This small molecule binds to this protein.
Small molecule (SMILES): CC(=O)N[C@H]1[C@H](O[C@H]2[C@H](O)[C@@H](NC(C)=O)CO[C@@H]2CO[C@H]2O[C@@H](C)[C@@H](O)[C@@H](O)[C@@H]2O)O[C@H](CO)[C@@H](O)[C@@H]1O

Binding-site contacts:
Ligand atom C3 contacts residue PHE278 of chain 2.A at 3.7 Å (hydrophobic).
Ligand atom C4 contacts residue ASN241 of chain 2.A at 4.4 Å.
Ligand atom N2 contacts residue TYR237 of chain 2.A at 4.1 Å.
Ligand atom O7 contacts residue PRO281 of chain 2.A at 3.3 Å.
Ligand atom C1 contacts residue ASN245 of chain 2.A at 4.2 Å.
Ligand atom O4 contacts residue LEU249 of chain 2.A at 3.9 Å.
Ligand atom O5 contacts residue ASN245 of chain 2.A at 3.0 Å (h-bond).
Ligand atom C7 contacts residue PRO281 of chain 2.A at 4.3 Å (hydrophobic).
Ligand atom C5 contacts residue ASN241 of chain 2.A at 3.7 Å.
Ligand atom C4 contacts residue LEU249 of chain 2.A at 4.4 Å (hydrophobic).
Ligand atom O3 contacts residue PRO281 of chain 2.A at 3.8 Å.
Ligand atom C6 contacts residue LYS248 of chain 2.A at 4.0 Å.
Ligand atom O3 contacts residue PRO281 of chain 2.A at 3.9 Å.
Ligand atom C4 contacts residue PHE278 of chain 2.A at 3.3 Å (hydrophobic).
Ligand atom N2 contacts residue ASN241 of chain 2.A at 3.0 Å (h-bond).
Ligand atom O6 contacts residue ASN245 of chain 2.A at 4.4 Å.
Ligand atom C7 contacts residue ASN241 of chain 2.A at 4.0 Å.
Ligand atom O4 contacts residue PHE278 of chain 2.A at 3.8 Å.
Ligand atom C4 contacts residue ASN245 of chain 2.A at 4.4 Å.
Ligand atom C5 contacts residue ASN245 of chain 2.A at 4.0 Å.
Ligand atom O5 contacts residue ASN241 of chain 2.A at 2.4 Å (h-bond).
Ligand atom O3 contacts residue PHE278 of chain 2.A at 3.5 Å (h-bond).
Ligand atom O3 contacts residue VAL280 of chain 2.A at 3.7 Å.
Ligand atom C5 contacts residue ASN245 of chain 2.A at 3.5 Å.
Ligand atom C6 contacts residue LEU249 of chain 2.A at 3.8 Å (hydrophobic).
Ligand atom C6 contacts residue ASN245 of chain 2.A at 3.8 Å.
Ligand atom C5 contacts residue PRO281 of chain 2.A at 4.5 Å (hydrophobic).
Ligand atom O7 contacts residue ASN241 of chain 2.A at 4.5 Å.
Ligand atom O2 contacts residue PRO281 of chain 2.A at 4.1 Å.
Ligand atom C3 contacts residue ASN241 of chain 2.A at 3.9 Å.
Ligand atom C6 contacts residue ASN245 of chain 2.A at 3.6 Å.
Ligand atom C1 contacts residue ASN245 of chain 2.A at 4.0 Å.
Ligand atom C1 contacts residue ASN241 of chain 2.A at 1.5 Å.
Ligand atom O5 contacts residue ASN245 of chain 2.A at 4.0 Å.
Ligand atom C2 contacts residue ASN241 of chain 2.A at 2.6 Å.
Ligand atom C8 contacts residue TYR237 of chain 2.A at 4.3 Å (hydrophobic).
Ligand atom O5 contacts residue PRO281 of chain 2.A at 4.5 Å.
Ligand atom C5 contacts residue PHE278 of chain 2.A at 4.5 Å (hydrophobic).
Ligand atom C1 contacts residue TYR237 of chain 2.A at 4.5 Å (hydrophobic).

Sequence of chain 2.A:
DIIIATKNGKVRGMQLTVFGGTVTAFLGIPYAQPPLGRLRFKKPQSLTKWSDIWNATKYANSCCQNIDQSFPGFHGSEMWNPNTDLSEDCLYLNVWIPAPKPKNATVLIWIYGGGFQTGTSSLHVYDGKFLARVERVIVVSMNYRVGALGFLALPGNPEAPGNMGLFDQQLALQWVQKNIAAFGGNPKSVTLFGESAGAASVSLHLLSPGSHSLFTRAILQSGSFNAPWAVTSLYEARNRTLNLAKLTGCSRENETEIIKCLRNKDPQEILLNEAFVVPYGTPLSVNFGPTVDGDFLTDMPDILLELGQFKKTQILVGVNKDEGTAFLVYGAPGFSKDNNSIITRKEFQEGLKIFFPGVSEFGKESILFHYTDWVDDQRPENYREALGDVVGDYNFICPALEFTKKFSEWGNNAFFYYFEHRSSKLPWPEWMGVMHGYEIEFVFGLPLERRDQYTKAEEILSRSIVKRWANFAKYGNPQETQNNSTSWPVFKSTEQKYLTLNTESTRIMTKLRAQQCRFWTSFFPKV